This small molecule binds to this protein.
Small molecule (SMILES): NC(=O)CC[C@H](N)C(=O)O

Binding-site contacts:
Ligand atom CD contacts residue SER219 of chain 1.J at 3.1 Å.
Ligand atom CA contacts residue GLU314 of chain 1.J at 3.5 Å.
Ligand atom C contacts residue ASN321 of chain 1.J at 4.0 Å.
Ligand atom OE1 contacts residue GLN218 of chain 1.J at 4.0 Å.
Ligand atom CB contacts residue VAL417 of chain 1.J at 4.2 Å (hydrophobic).
Ligand atom C contacts residue TYR251 of chain 1.J at 4.2 Å (hydrophobic).
Ligand atom CA contacts residue GLN218 of chain 1.J at 3.5 Å.
Ligand atom CB contacts residue TYR347 of chain 1.J at 4.3 Å (hydrophobic).
Ligand atom N contacts residue GLN218 of chain 1.J at 3.3 Å (h-bond).
Ligand atom N contacts residue ASN321 of chain 1.J at 4.5 Å.
Ligand atom NE2 contacts residue TYR251 of chain 1.J at 4.1 Å.
Ligand atom OE1 contacts residue SER219 of chain 1.J at 2.9 Å (h-bond).
Ligand atom O contacts residue TYR347 of chain 1.J at 4.1 Å.
Ligand atom CD contacts residue VAL417 of chain 1.J at 3.7 Å (hydrophobic).
Ligand atom N contacts residue GLU314 of chain 1.J at 2.7 Å (salt-bridge).
Ligand atom OXT contacts residue TYR251 of chain 1.J at 3.5 Å.
Ligand atom O contacts residue ASN268 of chain 1.J at 2.5 Å (h-bond).
Ligand atom NE2 contacts residue SER219 of chain 1.J at 3.0 Å (h-bond).
Ligand atom CG contacts residue VAL417 of chain 1.J at 3.8 Å (hydrophobic).
Ligand atom NE2 contacts residue TYR399 of chain 1.J at 3.0 Å (h-bond).
Ligand atom CG contacts residue TYR251 of chain 1.J at 3.8 Å (hydrophobic).
Ligand atom OE1 contacts residue VAL417 of chain 1.J at 2.5 Å (h-bond).
Ligand atom CB contacts residue GLN218 of chain 1.J at 4.0 Å.
Ligand atom NE2 contacts residue LYS222 of chain 1.J at 3.8 Å.
Ligand atom CA contacts residue TYR347 of chain 1.J at 4.3 Å (hydrophobic).
Ligand atom O contacts residue ASN321 of chain 1.J at 3.2 Å (h-bond).
Ligand atom OE1 contacts residue ALA416 of chain 1.J at 3.3 Å.
Ligand atom N contacts residue CYS351 of chain 1.J at 4.0 Å.
Ligand atom CD contacts residue TYR251 of chain 1.J at 4.3 Å (hydrophobic).
Ligand atom C contacts residue GLU314 of chain 1.J at 4.2 Å.
Ligand atom CB contacts residue SER219 of chain 1.J at 3.8 Å.
Ligand atom CA contacts residue TYR182 of chain 1.J at 4.1 Å (hydrophobic).
Ligand atom C contacts residue ASN268 of chain 1.J at 3.6 Å.
Ligand atom OXT contacts residue ASN268 of chain 1.J at 4.2 Å.
Ligand atom CG contacts residue SER219 of chain 1.J at 4.2 Å.
Ligand atom OXT contacts residue TYR182 of chain 1.J at 2.6 Å (h-bond).
Ligand atom CD contacts residue TYR399 of chain 1.J at 4.3 Å (hydrophobic).
Ligand atom N contacts residue TYR347 of chain 1.J at 3.4 Å (h-bond).
Ligand atom C contacts residue TYR182 of chain 1.J at 3.7 Å (hydrophobic).
Ligand atom CG contacts residue TYR182 of chain 1.J at 3.8 Å (hydrophobic).

Sequence of chain 1.J:
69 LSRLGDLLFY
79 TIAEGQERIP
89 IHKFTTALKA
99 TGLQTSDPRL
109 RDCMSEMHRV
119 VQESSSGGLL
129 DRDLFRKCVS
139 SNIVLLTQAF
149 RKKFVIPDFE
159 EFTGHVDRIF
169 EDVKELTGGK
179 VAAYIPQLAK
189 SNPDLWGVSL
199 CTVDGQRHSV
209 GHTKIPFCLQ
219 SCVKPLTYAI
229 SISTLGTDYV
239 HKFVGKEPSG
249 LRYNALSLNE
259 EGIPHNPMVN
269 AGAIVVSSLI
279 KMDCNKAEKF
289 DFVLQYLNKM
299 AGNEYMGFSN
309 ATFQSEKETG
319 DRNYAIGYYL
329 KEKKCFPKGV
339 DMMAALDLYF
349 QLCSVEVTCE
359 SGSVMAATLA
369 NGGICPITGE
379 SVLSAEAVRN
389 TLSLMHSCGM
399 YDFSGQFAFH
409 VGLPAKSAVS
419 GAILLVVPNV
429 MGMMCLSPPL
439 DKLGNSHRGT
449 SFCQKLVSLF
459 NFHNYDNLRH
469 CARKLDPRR